This small molecule binds to this protein.
Small molecule (SMILES): CNc1nc2ccc(-c3c(C)ccc(C(=O)c4c(-c5ccccc5)n(C)n(-c5ccccc5)c4=O)c3N)cc2s1

Binding-site contacts:
Ligand atom N4 contacts residue CYS114 of chain 1.A at 2.9 Å (h-bond).
Ligand atom C3 contacts residue GOL1 of chain 1.D at 3.6 Å.
Ligand atom C23 contacts residue ALA48 of chain 1.A at 3.7 Å (hydrophobic).
Ligand atom O2 contacts residue GLY177 of chain 1.A at 3.4 Å.
Ligand atom C2 contacts residue ASP178 of chain 1.A at 3.5 Å.
Ligand atom O2 contacts residue ASP178 of chain 1.A at 2.7 Å (salt-bridge).
Ligand atom C23 contacts residue PHE179 of chain 1.A at 3.5 Å (hydrophobic).
Ligand atom C6 contacts residue VAL80 of chain 1.A at 3.7 Å (hydrophobic).
Ligand atom C28 contacts residue PHE179 of chain 1.A at 3.5 Å (hydrophobic).
Ligand atom C25 contacts residue ALA48 of chain 1.A at 3.5 Å (hydrophobic).
Ligand atom N1 contacts residue LEU71 of chain 1.A at 3.5 Å.
Ligand atom C29 contacts residue LYS50 of chain 1.A at 3.5 Å.
Ligand atom C29 contacts residue MET111 of chain 1.A at 3.5 Å (hydrophobic).
Ligand atom C18 contacts residue LYS50 of chain 1.A at 3.8 Å.
Ligand atom O1 contacts residue ASP178 of chain 1.A at 3.6 Å (salt-bridge).
Ligand atom C15 contacts residue LYS50 of chain 1.A at 3.7 Å.
Ligand atom N2 contacts residue LEU71 of chain 1.A at 3.7 Å.
Ligand atom C25 contacts residue GLN112 of chain 1.A at 3.3 Å.
Ligand atom C29 contacts residue ALA48 of chain 1.A at 3.5 Å (hydrophobic).
Ligand atom C15 contacts residue ASP178 of chain 1.A at 3.6 Å.
Ligand atom O1 contacts residue LYS50 of chain 1.A at 2.8 Å (salt-bridge).
Ligand atom C18 contacts residue ASP178 of chain 1.A at 3.6 Å.
Ligand atom C8 contacts residue ASP178 of chain 1.A at 3.6 Å.
Ligand atom C21 contacts residue MET111 of chain 1.A at 3.3 Å (hydrophobic).
Ligand atom C14 contacts residue ASP178 of chain 1.A at 3.7 Å.
Ligand atom C22 contacts residue ALA48 of chain 1.A at 3.4 Å (hydrophobic).
Ligand atom C22 contacts residue PHE179 of chain 1.A at 3.6 Å (hydrophobic).
Ligand atom N3 contacts residue CYS114 of chain 1.A at 3.1 Å (h-bond).
Ligand atom C30 contacts residue ASP178 of chain 1.A at 3.1 Å.
Ligand atom C29 contacts residue ILE109 of chain 1.A at 3.6 Å (hydrophobic).
Ligand atom C31 contacts residue GLU67 of chain 1.A at 3.2 Å.
Ligand atom C13 contacts residue ASP178 of chain 1.A at 3.4 Å.
Ligand atom C26 contacts residue MET111 of chain 1.A at 3.6 Å (hydrophobic).
Ligand atom N4 contacts residue ARG115 of chain 1.A at 3.7 Å.
Ligand atom O2 contacts residue VAL80 of chain 1.A at 3.5 Å.
Ligand atom C20 contacts residue LYS50 of chain 1.A at 3.7 Å.
Ligand atom C5 contacts residue VAL80 of chain 1.A at 3.6 Å (hydrophobic).
Ligand atom C20 contacts residue MET111 of chain 1.A at 3.4 Å (hydrophobic).
Ligand atom N5 contacts residue PHE179 of chain 1.A at 3.5 Å.
Ligand atom C25 contacts residue PHE179 of chain 1.A at 3.7 Å (hydrophobic).

Sequence of chain 1.A:
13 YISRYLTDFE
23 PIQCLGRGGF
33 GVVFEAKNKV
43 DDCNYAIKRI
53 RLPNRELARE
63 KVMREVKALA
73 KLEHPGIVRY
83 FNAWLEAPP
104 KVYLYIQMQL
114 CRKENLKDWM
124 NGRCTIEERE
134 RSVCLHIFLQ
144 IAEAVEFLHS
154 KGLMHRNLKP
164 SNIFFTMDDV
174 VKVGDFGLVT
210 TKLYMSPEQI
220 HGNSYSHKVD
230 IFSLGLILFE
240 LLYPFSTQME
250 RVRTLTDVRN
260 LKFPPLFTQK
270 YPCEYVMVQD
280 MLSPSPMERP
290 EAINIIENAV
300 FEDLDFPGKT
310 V